This protein binds this small molecule.
Small molecule (SMILES): CCCCCC(=O)N[C@@H](CCO)C(=O)O

Binding-site contacts:
Ligand atom C5 contacts residue LEU103 of chain 1.A at 4.0 Å (hydrophobic).
Ligand atom O2 contacts residue LEU103 of chain 1.A at 2.9 Å (h-bond).
Ligand atom O4 contacts residue ALA147 of chain 1.A at 4.1 Å.
Ligand atom C6 contacts residue MET77 of chain 1.A at 4.1 Å (hydrophobic).
Ligand atom O2 contacts residue GLY32 of chain 1.A at 3.7 Å.
Ligand atom C4 contacts residue ASN33 of chain 1.A at 3.4 Å.
Ligand atom C10 contacts residue PHE138 of chain 1.A at 4.0 Å (hydrophobic).
Ligand atom C3 contacts residue ASN33 of chain 1.A at 3.9 Å.
Ligand atom O1 contacts residue ASN33 of chain 1.A at 3.9 Å.
Ligand atom N1 contacts residue SER102 of chain 1.A at 3.3 Å (h-bond).
Ligand atom O2 contacts residue ASN33 of chain 1.A at 2.8 Å (h-bond).
Ligand atom C9 contacts residue PHE192 of chain 1.A at 3.8 Å (hydrophobic).
Ligand atom C7 contacts residue PHE192 of chain 1.A at 4.2 Å (hydrophobic).
Ligand atom O4 contacts residue LEU103 of chain 1.A at 4.2 Å.
Ligand atom C6 contacts residue LEU103 of chain 1.A at 4.0 Å (hydrophobic).
Ligand atom C2 contacts residue SER102 of chain 1.A at 3.1 Å.
Ligand atom O1 contacts residue SER102 of chain 1.A at 3.0 Å (h-bond).
Ligand atom C3 contacts residue TYR160 of chain 1.A at 3.9 Å (hydrophobic).
Ligand atom O1 contacts residue HIS248 of chain 1.A at 3.7 Å.
Ligand atom C3 contacts residue SER102 of chain 1.A at 3.2 Å.
Ligand atom C8 contacts residue PHE138 of chain 1.A at 3.9 Å (hydrophobic).
Ligand atom C7 contacts residue MET188 of chain 1.A at 4.0 Å (hydrophobic).
Ligand atom C1 contacts residue PHE221 of chain 1.A at 4.0 Å (hydrophobic).
Ligand atom C4 contacts residue SER102 of chain 1.A at 2.6 Å.
Ligand atom C9 contacts residue PHE189 of chain 1.A at 3.7 Å (hydrophobic).
Ligand atom O4 contacts residue ASN33 of chain 1.A at 2.9 Å (h-bond).
Ligand atom C6 contacts residue HIS106 of chain 1.A at 3.9 Å.
Ligand atom N1 contacts residue LEU103 of chain 1.A at 3.9 Å.
Ligand atom C4 contacts residue LEU103 of chain 1.A at 3.9 Å (hydrophobic).
Ligand atom O1 contacts residue TYR160 of chain 1.A at 3.4 Å (h-bond).
Ligand atom C7 contacts residue MET77 of chain 1.A at 3.9 Å (hydrophobic).
Ligand atom O3 contacts residue PHE138 of chain 1.A at 3.1 Å.
Ligand atom C5 contacts residue ASN33 of chain 1.A at 4.1 Å.
Ligand atom O4 contacts residue MET188 of chain 1.A at 3.6 Å.
Ligand atom C10 contacts residue PHE189 of chain 1.A at 3.7 Å (hydrophobic).
Ligand atom C10 contacts residue VAL134 of chain 1.A at 4.1 Å (hydrophobic).
Ligand atom O1 contacts residue THR164 of chain 1.A at 4.1 Å.
Ligand atom C4 contacts residue TYR160 of chain 1.A at 3.7 Å (hydrophobic).
Ligand atom O2 contacts residue SER102 of chain 1.A at 2.8 Å (h-bond).
Ligand atom C2 contacts residue HIS248 of chain 1.A at 3.8 Å.

Sequence of chain 1.A:
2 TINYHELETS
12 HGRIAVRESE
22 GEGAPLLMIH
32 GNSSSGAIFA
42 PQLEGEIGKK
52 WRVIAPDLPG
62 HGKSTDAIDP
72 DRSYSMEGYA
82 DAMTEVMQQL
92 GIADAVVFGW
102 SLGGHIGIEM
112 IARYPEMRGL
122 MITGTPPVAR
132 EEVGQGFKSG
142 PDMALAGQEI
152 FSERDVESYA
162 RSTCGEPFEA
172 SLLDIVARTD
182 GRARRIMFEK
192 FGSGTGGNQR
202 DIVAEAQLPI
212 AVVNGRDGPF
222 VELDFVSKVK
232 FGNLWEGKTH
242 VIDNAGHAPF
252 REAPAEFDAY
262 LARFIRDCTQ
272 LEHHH